This protein binds this small molecule.
Small molecule (SMILES): Nc1ccnc(=O)[nH]1

Sequence of chain 3.I:
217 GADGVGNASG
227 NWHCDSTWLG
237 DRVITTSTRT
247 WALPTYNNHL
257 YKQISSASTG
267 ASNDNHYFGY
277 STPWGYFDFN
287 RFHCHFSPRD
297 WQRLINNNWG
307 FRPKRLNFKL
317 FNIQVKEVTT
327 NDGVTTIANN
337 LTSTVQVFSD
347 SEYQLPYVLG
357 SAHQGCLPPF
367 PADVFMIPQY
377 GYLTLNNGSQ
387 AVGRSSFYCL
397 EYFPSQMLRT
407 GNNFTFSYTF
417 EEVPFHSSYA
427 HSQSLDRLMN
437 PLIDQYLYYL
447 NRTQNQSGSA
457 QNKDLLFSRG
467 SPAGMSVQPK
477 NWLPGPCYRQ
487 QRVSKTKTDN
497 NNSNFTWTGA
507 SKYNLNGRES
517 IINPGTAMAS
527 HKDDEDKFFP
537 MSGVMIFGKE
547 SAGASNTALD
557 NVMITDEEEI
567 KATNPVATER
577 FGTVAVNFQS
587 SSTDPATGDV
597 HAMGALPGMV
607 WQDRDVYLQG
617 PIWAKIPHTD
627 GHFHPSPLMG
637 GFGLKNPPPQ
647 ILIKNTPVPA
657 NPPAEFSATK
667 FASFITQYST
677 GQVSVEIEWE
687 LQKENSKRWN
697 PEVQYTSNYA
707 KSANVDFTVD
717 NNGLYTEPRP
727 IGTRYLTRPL

Binding-site contacts:
Ligand atom N4 contacts residue PRO631 of chain 3.I at 4.4 Å.
Ligand atom C2 contacts residue HIS630 of chain 3.I at 3.2 Å.
Ligand atom N4 contacts residue HIS630 of chain 3.I at 3.0 Å.
Ligand atom N1 contacts residue HIS630 of chain 3.I at 4.2 Å.
Ligand atom C4 contacts residue HIS630 of chain 3.I at 3.2 Å.
Ligand atom C6 contacts residue HIS628 of chain 3.F at 2.7 Å.
Ligand atom N1 contacts residue TRP607 of chain 3.I at 4.5 Å.
Ligand atom N1 contacts residue HIS628 of chain 3.F at 2.3 Å (h-bond).
Ligand atom N3 contacts residue HIS628 of chain 3.F at 4.3 Å.
Ligand atom C5 contacts residue HIS628 of chain 3.F at 3.9 Å.
Ligand atom O2 contacts residue HIS628 of chain 3.F at 3.4 Å (h-bond).
Ligand atom C5 contacts residue PHE629 of chain 3.I at 4.0 Å (hydrophobic).
Ligand atom C6 contacts residue PHE629 of chain 3.F at 4.0 Å (hydrophobic).
Ligand atom N1 contacts residue PHE629 of chain 3.F at 4.2 Å.
Ligand atom O2 contacts residue GLY627 of chain 3.F at 3.4 Å.
Ligand atom C2 contacts residue GLY627 of chain 3.F at 4.1 Å.
Ligand atom N3 contacts residue HIS630 of chain 3.I at 2.6 Å (h-bond).
Ligand atom C4 contacts residue HIS628 of chain 3.F at 4.5 Å.
Ligand atom C2 contacts residue HIS628 of chain 3.F at 3.3 Å.
Ligand atom N4 contacts residue PHE629 of chain 3.I at 4.4 Å.
Ligand atom O2 contacts residue HIS630 of chain 3.I at 3.5 Å.
Ligand atom C5 contacts residue HIS630 of chain 3.I at 4.3 Å.
Ligand atom O2 contacts residue ASP626 of chain 3.F at 3.6 Å (salt-bridge).

Sequence of chain 3.F:
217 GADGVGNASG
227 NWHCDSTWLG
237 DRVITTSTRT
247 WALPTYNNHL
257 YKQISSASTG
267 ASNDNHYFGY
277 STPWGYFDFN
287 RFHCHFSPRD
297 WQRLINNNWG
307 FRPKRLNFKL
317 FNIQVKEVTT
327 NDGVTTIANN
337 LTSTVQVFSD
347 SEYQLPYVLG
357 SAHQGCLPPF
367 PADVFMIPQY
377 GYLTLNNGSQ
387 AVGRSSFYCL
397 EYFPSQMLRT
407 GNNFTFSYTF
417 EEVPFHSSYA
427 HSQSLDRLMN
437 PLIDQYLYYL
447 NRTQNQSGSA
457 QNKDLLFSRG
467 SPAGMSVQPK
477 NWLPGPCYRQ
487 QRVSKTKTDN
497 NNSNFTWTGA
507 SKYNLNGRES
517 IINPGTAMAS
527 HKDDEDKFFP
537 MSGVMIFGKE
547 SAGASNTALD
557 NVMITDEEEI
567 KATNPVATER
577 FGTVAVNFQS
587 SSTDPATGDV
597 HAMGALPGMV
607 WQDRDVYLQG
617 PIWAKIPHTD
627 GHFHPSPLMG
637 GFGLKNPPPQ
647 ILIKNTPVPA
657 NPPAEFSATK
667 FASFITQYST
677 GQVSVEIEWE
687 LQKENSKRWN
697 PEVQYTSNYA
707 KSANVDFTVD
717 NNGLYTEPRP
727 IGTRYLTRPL